Binding-site contacts:
Ligand atom N6 contacts residue LEU291 of chain 1.A at 3.4 Å.
Ligand atom N3B contacts residue THR12 of chain 1.A at 2.8 Å (h-bond).
Ligand atom O1A contacts residue GLY288 of chain 1.A at 3.0 Å (h-bond).
Ligand atom O3' contacts residue LYS209 of chain 1.A at 3.2 Å (salt-bridge).
Ligand atom N3B contacts residue GLY158 of chain 1.A at 3.0 Å (h-bond).
Ligand atom PB contacts residue MG1 of chain 1.C at 3.2 Å.
Ligand atom O3' contacts residue GLY181 of chain 1.A at 3.2 Å.
Ligand atom O2G contacts residue GLY159 of chain 1.A at 2.6 Å (h-bond).
Ligand atom O3G contacts residue GLY11 of chain 1.A at 3.5 Å.
Ligand atom O1A contacts residue GLY287 of chain 1.A at 3.5 Å.
Ligand atom O5' contacts residue GLY288 of chain 1.A at 3.3 Å (h-bond).
Ligand atom N1 contacts residue LEU292 of chain 1.A at 3.6 Å.
Ligand atom O2B contacts residue GLY11 of chain 1.A at 3.5 Å.
Ligand atom N9 contacts residue GLY288 of chain 1.A at 3.3 Å (h-bond).
Ligand atom C8 contacts residue GLY288 of chain 1.A at 3.6 Å.
Ligand atom O2' contacts residue LYS209 of chain 1.A at 2.7 Å (salt-bridge).
Ligand atom O5' contacts residue LEU314 of chain 1.A at 3.6 Å.
Ligand atom O2' contacts residue GLU206 of chain 1.A at 2.7 Å (salt-bridge).
Ligand atom O3A contacts residue GLY157 of chain 1.A at 3.3 Å.
Ligand atom O3A contacts residue GLY158 of chain 1.A at 3.1 Å (h-bond).
Ligand atom O2A contacts residue ASN14 of chain 1.A at 3.0 Å (h-bond).
Ligand atom C4 contacts residue GLY288 of chain 1.A at 3.2 Å.
Ligand atom C5 contacts residue GLY288 of chain 1.A at 3.5 Å.
Ligand atom O2G contacts residue THR160 of chain 1.A at 2.9 Å (h-bond).
Ligand atom C2' contacts residue GLU206 of chain 1.A at 3.4 Å.
Ligand atom O2B contacts residue THR12 of chain 1.A at 3.5 Å (h-bond).
Ligand atom N3 contacts residue GLY288 of chain 1.A at 3.6 Å.
Ligand atom O2A contacts residue LEU314 of chain 1.A at 3.5 Å.
Ligand atom O1G contacts residue MG1 of chain 1.C at 2.1 Å.
Ligand atom O3G contacts residue THR12 of chain 1.A at 3.0 Å (h-bond).
Ligand atom O2G contacts residue GLY158 of chain 1.A at 3.4 Å (h-bond).
Ligand atom O4' contacts residue GLY288 of chain 1.A at 3.2 Å.
Ligand atom O2B contacts residue ALA13 of chain 1.A at 2.9 Å (h-bond).
Ligand atom N1 contacts residue LEU291 of chain 1.A at 3.6 Å (h-bond).
Ligand atom PG contacts residue MG1 of chain 1.C at 3.2 Å.
Ligand atom O4' contacts residue GLY289 of chain 1.A at 3.5 Å (h-bond).
Ligand atom O2B contacts residue ASN14 of chain 1.A at 2.9 Å (h-bond).
Ligand atom PG contacts residue THR12 of chain 1.A at 3.6 Å.
Ligand atom O1B contacts residue MG1 of chain 1.C at 2.1 Å.
Ligand atom C6 contacts residue LEU291 of chain 1.A at 3.5 Å (hydrophobic).

The small molecule below binds the protein below.
Small molecule (SMILES): Nc1ncnc2c1ncn2[C@@H]1O[C@H](CO[P](=O)(O)O[P](=O)(O)NP(=O)(O)O)[C@@H](O)[C@H]1O

Sequence of chain 1.A:
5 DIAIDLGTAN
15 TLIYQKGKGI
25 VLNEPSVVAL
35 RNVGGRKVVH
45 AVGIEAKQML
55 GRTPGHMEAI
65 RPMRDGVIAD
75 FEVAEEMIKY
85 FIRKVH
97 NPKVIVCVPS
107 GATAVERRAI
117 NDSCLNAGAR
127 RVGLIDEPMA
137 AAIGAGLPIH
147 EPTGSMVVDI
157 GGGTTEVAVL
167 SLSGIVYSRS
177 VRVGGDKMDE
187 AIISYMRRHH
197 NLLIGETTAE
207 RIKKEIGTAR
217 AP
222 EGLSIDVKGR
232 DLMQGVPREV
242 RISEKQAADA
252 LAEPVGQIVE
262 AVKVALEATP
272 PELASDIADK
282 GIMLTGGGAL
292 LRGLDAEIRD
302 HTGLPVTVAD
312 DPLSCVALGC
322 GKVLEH